Binding-site contacts:
Ligand atom O7 contacts residue ASN79 of chain 1.F at 3.8 Å.
Ligand atom N2 contacts residue GLU72 of chain 1.F at 4.5 Å.
Ligand atom N2 contacts residue ASN79 of chain 1.F at 4.1 Å.
Ligand atom C4 contacts residue ASN82 of chain 1.F at 4.2 Å.
Ligand atom C1 contacts residue ASN82 of chain 1.F at 1.5 Å.
Ligand atom C5 contacts residue ASN82 of chain 1.F at 3.7 Å.
Ligand atom N2 contacts residue ASN82 of chain 1.F at 3.2 Å (h-bond).
Ligand atom O5 contacts residue ASN82 of chain 1.F at 2.3 Å (h-bond).
Ligand atom O6 contacts residue ARG295 of chain 1.E at 4.2 Å.
Ligand atom C2 contacts residue ASN82 of chain 1.F at 2.5 Å.
Ligand atom O3 contacts residue GLU72 of chain 1.F at 4.5 Å.
Ligand atom O7 contacts residue ASN82 of chain 1.F at 4.5 Å.
Ligand atom C7 contacts residue ASN79 of chain 1.F at 3.4 Å.
Ligand atom C8 contacts residue LYS75 of chain 1.F at 4.3 Å.
Ligand atom C7 contacts residue ASN82 of chain 1.F at 4.0 Å.
Ligand atom C3 contacts residue ASN82 of chain 1.F at 3.8 Å.
Ligand atom C8 contacts residue ASN79 of chain 1.F at 2.8 Å.

Sequence of chain 1.E:
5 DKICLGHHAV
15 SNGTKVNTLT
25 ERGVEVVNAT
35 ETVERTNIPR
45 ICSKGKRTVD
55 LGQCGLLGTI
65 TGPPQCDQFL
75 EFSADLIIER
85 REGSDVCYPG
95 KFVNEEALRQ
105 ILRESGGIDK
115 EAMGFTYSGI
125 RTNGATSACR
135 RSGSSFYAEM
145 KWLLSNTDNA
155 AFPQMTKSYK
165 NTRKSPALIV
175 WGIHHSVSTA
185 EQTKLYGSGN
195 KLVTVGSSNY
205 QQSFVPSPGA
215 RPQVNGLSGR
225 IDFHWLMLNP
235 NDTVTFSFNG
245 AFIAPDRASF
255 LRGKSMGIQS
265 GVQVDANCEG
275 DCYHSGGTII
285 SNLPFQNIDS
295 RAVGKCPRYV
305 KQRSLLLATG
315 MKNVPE

The small molecule below binds the protein below.
Small molecule (SMILES): CC(=O)N[C@@H]1[C@@H](O)[C@H](O)[C@@H](CO)O[C@H]1O

Sequence of chain 1.F:
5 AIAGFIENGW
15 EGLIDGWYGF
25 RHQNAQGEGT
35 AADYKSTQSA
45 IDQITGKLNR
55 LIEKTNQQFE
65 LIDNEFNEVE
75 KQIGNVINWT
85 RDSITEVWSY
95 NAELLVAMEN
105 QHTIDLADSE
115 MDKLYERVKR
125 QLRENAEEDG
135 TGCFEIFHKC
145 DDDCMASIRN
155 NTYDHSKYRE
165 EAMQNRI